This protein binds this small molecule.
Small molecule (SMILES): O=P(O)(O)O[C@@H]1O[C@H](CO)[C@@H](O)[C@H](O)[C@H]1O

Sequence of chain 1.A:
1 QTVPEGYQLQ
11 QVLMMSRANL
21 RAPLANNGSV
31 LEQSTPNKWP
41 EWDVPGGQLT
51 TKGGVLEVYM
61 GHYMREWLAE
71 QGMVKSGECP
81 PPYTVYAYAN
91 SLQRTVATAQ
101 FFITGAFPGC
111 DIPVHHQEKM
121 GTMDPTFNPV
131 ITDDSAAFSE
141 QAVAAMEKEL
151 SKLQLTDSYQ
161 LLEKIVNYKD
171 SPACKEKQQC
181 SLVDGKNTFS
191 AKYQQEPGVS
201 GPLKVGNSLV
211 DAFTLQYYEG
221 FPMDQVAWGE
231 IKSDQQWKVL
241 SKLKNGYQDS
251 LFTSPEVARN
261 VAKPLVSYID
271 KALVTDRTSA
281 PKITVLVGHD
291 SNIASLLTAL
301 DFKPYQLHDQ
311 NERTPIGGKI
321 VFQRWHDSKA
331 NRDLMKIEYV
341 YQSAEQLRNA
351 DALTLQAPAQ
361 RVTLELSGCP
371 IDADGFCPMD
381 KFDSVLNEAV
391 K

Binding-site contacts:
Ligand atom OP2 contacts residue ARG94 of chain 1.A at 3.8 Å.
Ligand atom C1 contacts residue ASP290 of chain 1.A at 2.7 Å.
Ligand atom P contacts residue HIS289 of chain 1.A at 3.7 Å.
Ligand atom C5 contacts residue SER291 of chain 1.A at 3.1 Å.
Ligand atom C4 contacts residue SER291 of chain 1.A at 3.4 Å.
Ligand atom O6 contacts residue MET123 of chain 1.A at 4.2 Å.
Ligand atom O4 contacts residue PHE252 of chain 1.A at 4.2 Å.
Ligand atom P contacts residue ARG94 of chain 1.A at 4.0 Å.
Ligand atom C2 contacts residue ASP290 of chain 1.A at 3.3 Å.
Ligand atom C6 contacts residue HIS289 of chain 1.A at 3.7 Å.
Ligand atom O1 contacts residue ARG21 of chain 1.A at 3.6 Å.
Ligand atom OP2 contacts residue ARG17 of chain 1.A at 3.1 Å (salt-bridge).
Ligand atom C2 contacts residue LEU24 of chain 1.A at 4.2 Å (hydrophobic).
Ligand atom OP3 contacts residue HIS289 of chain 1.A at 3.2 Å.
Ligand atom C3 contacts residue ASP290 of chain 1.A at 3.6 Å.
Ligand atom O5 contacts residue HIS289 of chain 1.A at 3.6 Å.
Ligand atom O6 contacts residue HIS289 of chain 1.A at 2.4 Å.
Ligand atom O4 contacts residue SER291 of chain 1.A at 3.1 Å (h-bond).
Ligand atom C5 contacts residue HIS289 of chain 1.A at 3.8 Å.
Ligand atom O1 contacts residue ASP290 of chain 1.A at 3.4 Å (salt-bridge).
Ligand atom C6 contacts residue SER291 of chain 1.A at 3.9 Å.
Ligand atom P contacts residue ARG21 of chain 1.A at 4.0 Å.
Ligand atom O3 contacts residue TYR247 of chain 1.A at 4.0 Å.
Ligand atom O5 contacts residue SER291 of chain 1.A at 4.2 Å.
Ligand atom P contacts residue ASP290 of chain 1.A at 4.1 Å.
Ligand atom C5 contacts residue ASP290 of chain 1.A at 3.8 Å.
Ligand atom C3 contacts residue SER291 of chain 1.A at 3.6 Å.
Ligand atom OP3 contacts residue ASP290 of chain 1.A at 2.6 Å (salt-bridge).
Ligand atom OP3 contacts residue ARG17 of chain 1.A at 2.9 Å (salt-bridge).
Ligand atom OP4 contacts residue ARG94 of chain 1.A at 2.9 Å (salt-bridge).
Ligand atom C6 contacts residue GLU196 of chain 1.A at 3.6 Å.
Ligand atom O4 contacts residue GLU196 of chain 1.A at 2.4 Å (salt-bridge).
Ligand atom P contacts residue ARG17 of chain 1.A at 3.8 Å.
Ligand atom C4 contacts residue GLU196 of chain 1.A at 3.6 Å.
Ligand atom O5 contacts residue ASP290 of chain 1.A at 3.6 Å (salt-bridge).
Ligand atom O2 contacts residue ASP290 of chain 1.A at 2.8 Å (salt-bridge).
Ligand atom O1 contacts residue ARG17 of chain 1.A at 4.0 Å.
Ligand atom OP2 contacts residue ARG21 of chain 1.A at 3.1 Å.
Ligand atom O5 contacts residue ARG94 of chain 1.A at 4.2 Å.
Ligand atom OP4 contacts residue HIS289 of chain 1.A at 2.4 Å (h-bond).